Binding-site contacts:
Ligand atom C35 contacts residue ARG111 of chain 1.D at 3.4 Å.
Ligand atom O37 contacts residue ARG111 of chain 1.D at 3.4 Å (salt-bridge).
Ligand atom F40 contacts residue LEU241 of chain 1.D at 3.6 Å.
Ligand atom O36 contacts residue ARG111 of chain 1.D at 3.1 Å (salt-bridge).
Ligand atom C16 contacts residue PHE63 of chain 1.D at 3.5 Å (hydrophobic).
Ligand atom O36 contacts residue LEU122 of chain 1.D at 3.5 Å (h-bond).
Ligand atom C06 contacts residue PHE132 of chain 1.D at 3.5 Å (hydrophobic).
Ligand atom C28 contacts residue SER70 of chain 1.D at 3.6 Å.
Ligand atom C33 contacts residue LEU66 of chain 1.D at 3.5 Å (hydrophobic).
Ligand atom C21 contacts residue TRP249 of chain 1.D at 3.5 Å (hydrophobic).
Ligand atom C15 contacts residue PHE141 of chain 1.D at 3.6 Å (hydrophobic).
Ligand atom C23 contacts residue MET104 of chain 1.D at 3.7 Å (hydrophobic).
Ligand atom C14 contacts residue PHE141 of chain 1.D at 3.7 Å (hydrophobic).
Ligand atom O27 contacts residue ALA67 of chain 1.D at 3.7 Å.
Ligand atom C29 contacts residue PHE121 of chain 1.D at 3.5 Å (hydrophobic).
Ligand atom C32 contacts residue SER70 of chain 1.D at 3.5 Å.
Ligand atom C15 contacts residue ILE145 of chain 1.D at 3.7 Å (hydrophobic).
Ligand atom F40 contacts residue HIS227 of chain 1.D at 3.5 Å.
Ligand atom O37 contacts residue PHE121 of chain 1.D at 3.3 Å.
Ligand atom C13 contacts residue LEU105 of chain 1.D at 3.4 Å (hydrophobic).
Ligand atom C30 contacts residue THR108 of chain 1.D at 3.7 Å.
Ligand atom C26 contacts residue LEU66 of chain 1.D at 3.6 Å (hydrophobic).
Ligand atom O27 contacts residue LEU66 of chain 1.D at 3.3 Å (h-bond).
Ligand atom C11 contacts residue THR108 of chain 1.D at 3.2 Å.
Ligand atom C12 contacts residue THR108 of chain 1.D at 3.4 Å.
Ligand atom C05 contacts residue PHE132 of chain 1.D at 3.7 Å (hydrophobic).
Ligand atom C34 contacts residue GLU73 of chain 1.D at 3.5 Å.
Ligand atom C28 contacts residue PHE121 of chain 1.D at 3.7 Å (hydrophobic).
Ligand atom C05 contacts residue PHE146 of chain 1.D at 3.7 Å (hydrophobic).
Ligand atom C21 contacts residue HIS227 of chain 1.D at 3.6 Å.
Ligand atom C05 contacts residue ILE145 of chain 1.D at 3.6 Å (hydrophobic).
Ligand atom C35 contacts residue LEU122 of chain 1.D at 3.6 Å (hydrophobic).
Ligand atom C26 contacts residue PHE121 of chain 1.D at 3.5 Å (hydrophobic).
Ligand atom C01 contacts residue PHE132 of chain 1.D at 3.7 Å (hydrophobic).
Ligand atom CL4 contacts residue THR64 of chain 1.D at 3.6 Å.
Ligand atom C05 contacts residue ILE119 of chain 1.D at 3.6 Å (hydrophobic).
Ligand atom C14 contacts residue ILE101 of chain 1.D at 3.6 Å (hydrophobic).
Ligand atom C13 contacts residue ILE101 of chain 1.D at 3.4 Å (hydrophobic).
Ligand atom O37 contacts residue LEU122 of chain 1.D at 2.9 Å (h-bond).
Ligand atom C33 contacts residue SER70 of chain 1.D at 3.4 Å.

Sequence of chain 1.D:
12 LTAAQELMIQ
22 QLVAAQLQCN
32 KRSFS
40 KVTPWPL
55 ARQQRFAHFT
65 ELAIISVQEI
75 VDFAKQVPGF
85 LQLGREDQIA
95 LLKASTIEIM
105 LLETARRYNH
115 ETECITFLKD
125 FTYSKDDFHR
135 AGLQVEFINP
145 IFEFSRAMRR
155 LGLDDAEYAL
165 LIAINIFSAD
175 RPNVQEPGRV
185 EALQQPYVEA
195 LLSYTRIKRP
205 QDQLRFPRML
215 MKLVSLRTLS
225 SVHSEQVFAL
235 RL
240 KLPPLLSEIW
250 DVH

This protein binds this small molecule.
Small molecule (SMILES): O=C(O)Cc1cccc(OCCCN(Cc2cccc(C(F)(F)F)c2Cl)CC(c2ccccc2)c2ccccc2)c1